Binding-site contacts:
Ligand atom O5 contacts residue ASN201 of chain 1.A at 4.2 Å.
Ligand atom C8 contacts residue ASN201 of chain 1.A at 3.9 Å.
Ligand atom C5 contacts residue VAL54 of chain 1.A at 4.2 Å (hydrophobic).
Ligand atom O5 contacts residue ASN189 of chain 1.A at 4.0 Å.
Ligand atom C2 contacts residue ASN201 of chain 1.A at 3.5 Å.
Ligand atom C7 contacts residue ASN201 of chain 1.A at 3.1 Å.
Ligand atom C1 contacts residue VAL54 of chain 1.A at 4.2 Å (hydrophobic).
Ligand atom C1 contacts residue ASN201 of chain 1.A at 3.4 Å.
Ligand atom O5 contacts residue VAL54 of chain 1.A at 3.8 Å.
Ligand atom C6 contacts residue VAL54 of chain 1.A at 4.3 Å (hydrophobic).
Ligand atom N2 contacts residue ASN201 of chain 1.A at 3.0 Å (h-bond).
Ligand atom O7 contacts residue ASN201 of chain 1.A at 3.4 Å (h-bond).

Sequence of chain 1.A:
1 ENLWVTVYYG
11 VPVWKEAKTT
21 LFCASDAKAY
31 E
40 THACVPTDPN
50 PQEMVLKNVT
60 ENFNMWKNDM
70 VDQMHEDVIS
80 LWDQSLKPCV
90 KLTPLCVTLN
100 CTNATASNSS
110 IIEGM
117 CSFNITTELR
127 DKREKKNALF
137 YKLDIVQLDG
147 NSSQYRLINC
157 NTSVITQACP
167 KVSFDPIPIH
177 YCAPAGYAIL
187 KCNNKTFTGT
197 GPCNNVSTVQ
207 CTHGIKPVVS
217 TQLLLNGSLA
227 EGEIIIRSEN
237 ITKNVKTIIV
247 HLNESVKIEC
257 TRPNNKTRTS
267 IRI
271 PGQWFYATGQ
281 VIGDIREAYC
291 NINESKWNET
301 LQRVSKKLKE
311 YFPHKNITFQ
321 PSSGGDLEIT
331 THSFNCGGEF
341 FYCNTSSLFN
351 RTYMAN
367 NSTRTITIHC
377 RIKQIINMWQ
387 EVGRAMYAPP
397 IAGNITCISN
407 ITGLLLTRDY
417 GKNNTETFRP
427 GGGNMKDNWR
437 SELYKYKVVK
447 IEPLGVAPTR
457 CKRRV

The protein below binds the small molecule below.
Small molecule (SMILES): CC(=O)N[C@@H]1[C@@H](O)[C@H](O)[C@@H](CO)O[C@H]1O